Binding-site contacts:
Ligand atom O19 contacts residue ILE345 of chain 1.A at 3.6 Å.
Ligand atom C03 contacts residue GLY332 of chain 1.A at 3.5 Å.
Ligand atom C01 contacts residue HIS307 of chain 1.A at 3.8 Å.
Ligand atom O19 contacts residue VAL331 of chain 1.A at 3.8 Å.
Ligand atom O04 contacts residue GLY306 of chain 1.A at 3.4 Å.
Ligand atom C08 contacts residue GLU312 of chain 1.A at 3.6 Å.
Ligand atom O14 contacts residue GLY332 of chain 1.A at 2.9 Å (h-bond).
Ligand atom O04 contacts residue GLY333 of chain 1.A at 4.1 Å.
Ligand atom N12 contacts residue GLY332 of chain 1.A at 4.1 Å.
Ligand atom C08 contacts residue TYR580 of chain 1.A at 3.2 Å (hydrophobic).
Ligand atom N09 contacts residue TYR580 of chain 1.A at 4.1 Å.
Ligand atom O02 contacts residue HIS303 of chain 1.A at 4.0 Å.
Ligand atom O02 contacts residue HIS307 of chain 1.A at 3.9 Å.
Ligand atom C10 contacts residue LEU330 of chain 1.A at 2.7 Å (hydrophobic).
Ligand atom C10 contacts residue GLU312 of chain 1.A at 3.9 Å.
Ligand atom N09 contacts residue LEU330 of chain 1.A at 3.1 Å (h-bond).
Ligand atom N11 contacts residue LEU330 of chain 1.A at 3.9 Å.
Ligand atom N11 contacts residue VAL331 of chain 1.A at 3.7 Å.
Ligand atom N11 contacts residue GLY332 of chain 1.A at 3.2 Å (h-bond).
Ligand atom C03 contacts residue GLY306 of chain 1.A at 3.9 Å.
Ligand atom C08 contacts residue GLY310 of chain 1.A at 3.5 Å.
Ligand atom O04 contacts residue HIS307 of chain 1.A at 4.0 Å.
Ligand atom N09 contacts residue GLU312 of chain 1.A at 2.8 Å (salt-bridge).
Ligand atom O19 contacts residue GLN334 of chain 1.A at 4.0 Å.
Ligand atom C17 contacts residue GLN334 of chain 1.A at 3.7 Å.
Ligand atom C01 contacts residue HIS303 of chain 1.A at 2.6 Å.
Ligand atom C10 contacts residue VAL331 of chain 1.A at 3.4 Å (hydrophobic).
Ligand atom C18 contacts residue GLN334 of chain 1.A at 3.9 Å.
Ligand atom C05 contacts residue GLY332 of chain 1.A at 3.4 Å.
Ligand atom O02 contacts residue GLY306 of chain 1.A at 4.0 Å.
Ligand atom C07 contacts residue GLY310 of chain 1.A at 3.9 Å.
Ligand atom C06 contacts residue TYR580 of chain 1.A at 3.9 Å (hydrophobic).
Ligand atom N11 contacts residue GLY310 of chain 1.A at 3.7 Å.
Ligand atom N09 contacts residue GLY310 of chain 1.A at 3.1 Å (h-bond).
Ligand atom C10 contacts residue GLY332 of chain 1.A at 3.6 Å.
Ligand atom O14 contacts residue VAL331 of chain 1.A at 4.0 Å.
Ligand atom O04 contacts residue GLY332 of chain 1.A at 2.9 Å (h-bond).
Ligand atom C07 contacts residue TYR580 of chain 1.A at 3.8 Å (hydrophobic).
Ligand atom C10 contacts residue GLY310 of chain 1.A at 3.3 Å.
Ligand atom C13 contacts residue GLY332 of chain 1.A at 3.8 Å.

A protein and the small-molecule ligand that binds it are described below.
Small molecule (SMILES): COC(=O)[C@H](Cc1cnc[nH]1)NC(=O)CN(CC(=O)O)Cc1ccccc1

Sequence of chain 1.A:
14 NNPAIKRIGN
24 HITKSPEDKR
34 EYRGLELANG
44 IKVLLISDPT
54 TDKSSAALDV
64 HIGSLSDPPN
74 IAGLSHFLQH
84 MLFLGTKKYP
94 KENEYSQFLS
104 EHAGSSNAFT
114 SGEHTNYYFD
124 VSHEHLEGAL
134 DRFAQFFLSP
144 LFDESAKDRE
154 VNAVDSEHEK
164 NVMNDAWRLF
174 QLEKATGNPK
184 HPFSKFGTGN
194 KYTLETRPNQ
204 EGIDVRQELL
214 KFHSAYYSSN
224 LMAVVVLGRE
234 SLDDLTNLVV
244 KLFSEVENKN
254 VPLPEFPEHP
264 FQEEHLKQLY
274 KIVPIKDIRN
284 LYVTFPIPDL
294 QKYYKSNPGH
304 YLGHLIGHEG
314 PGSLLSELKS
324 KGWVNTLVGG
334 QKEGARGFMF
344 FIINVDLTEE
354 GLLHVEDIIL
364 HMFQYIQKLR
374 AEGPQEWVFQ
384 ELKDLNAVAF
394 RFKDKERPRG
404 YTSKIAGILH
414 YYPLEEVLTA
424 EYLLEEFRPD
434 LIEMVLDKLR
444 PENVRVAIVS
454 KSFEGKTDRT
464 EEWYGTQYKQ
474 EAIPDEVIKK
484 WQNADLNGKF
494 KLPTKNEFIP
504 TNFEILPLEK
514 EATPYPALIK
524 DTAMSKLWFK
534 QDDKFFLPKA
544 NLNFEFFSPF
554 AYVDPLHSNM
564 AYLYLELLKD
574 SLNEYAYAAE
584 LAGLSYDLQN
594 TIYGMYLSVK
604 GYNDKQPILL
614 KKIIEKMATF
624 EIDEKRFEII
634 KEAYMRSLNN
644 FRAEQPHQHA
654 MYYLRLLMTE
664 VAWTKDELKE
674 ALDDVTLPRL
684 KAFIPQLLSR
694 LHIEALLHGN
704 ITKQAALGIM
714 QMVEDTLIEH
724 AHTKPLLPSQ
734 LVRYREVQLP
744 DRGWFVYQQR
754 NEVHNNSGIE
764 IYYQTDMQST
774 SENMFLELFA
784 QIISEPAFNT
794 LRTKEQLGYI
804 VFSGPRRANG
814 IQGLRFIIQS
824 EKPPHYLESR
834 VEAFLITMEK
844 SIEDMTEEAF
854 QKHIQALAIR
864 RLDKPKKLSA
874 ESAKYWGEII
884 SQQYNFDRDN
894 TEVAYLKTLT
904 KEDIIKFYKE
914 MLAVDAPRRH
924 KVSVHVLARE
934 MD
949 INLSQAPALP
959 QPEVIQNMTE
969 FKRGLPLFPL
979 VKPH